The protein below binds the small molecule below.
Small molecule (SMILES): CCNC(=O)[C@H]1O[C@@H](n2cnc3c(NCC(c4ccccc4)c4ccccc4)nc(C(=O)NCCNC(=O)NC4CCN(c5ccccn5)CC4)nc32)[C@H](O)[C@@H]1O

Binding-site contacts:
Ligand atom N2 contacts residue TRP424 of chain 1.A at 3.5 Å.
Ligand atom N5 contacts residue PHE199 of chain 1.A at 3.4 Å.
Ligand atom C37 contacts residue HIS442 of chain 1.A at 3.3 Å.
Ligand atom C6 contacts residue TRP424 of chain 1.A at 3.5 Å (hydrophobic).
Ligand atom C27 contacts residue ILE452 of chain 1.A at 3.5 Å (hydrophobic).
Ligand atom C23 contacts residue MET448 of chain 1.A at 3.3 Å (hydrophobic).
Ligand atom C9 contacts residue PHE199 of chain 1.A at 3.4 Å (hydrophobic).
Ligand atom C14 contacts residue ASN431 of chain 1.A at 3.5 Å.
Ligand atom N2 contacts residue THR119 of chain 1.A at 3.0 Å (h-bond).
Ligand atom N3 contacts residue PHE199 of chain 1.A at 3.5 Å.
Ligand atom C24 contacts residue ILE452 of chain 1.A at 3.4 Å (hydrophobic).
Ligand atom O4 contacts residue TRP424 of chain 1.A at 3.2 Å.
Ligand atom N9 contacts residue GLU200 of chain 1.A at 2.9 Å (salt-bridge).
Ligand atom O6 contacts residue TYR449 of chain 1.A at 2.8 Å (h-bond).
Ligand atom C5 contacts residue TRP424 of chain 1.A at 3.4 Å (hydrophobic).
Ligand atom N3 contacts residue ASN431 of chain 1.A at 3.3 Å (h-bond).
Ligand atom C11 contacts residue PHE199 of chain 1.A at 3.3 Å (hydrophobic).
Ligand atom C12 contacts residue PHE199 of chain 1.A at 3.3 Å (hydrophobic).
Ligand atom C6 contacts residue ASN212 of chain 1.A at 3.5 Å.
Ligand atom C30 contacts residue GLU200 of chain 1.A at 3.5 Å.
Ligand atom N4 contacts residue PHE199 of chain 1.A at 3.5 Å.
Ligand atom C29 contacts residue ILE97 of chain 1.A at 3.6 Å (hydrophobic).
Ligand atom C28 contacts residue TYR449 of chain 1.A at 3.5 Å (hydrophobic).
Ligand atom O2 contacts residue SER455 of chain 1.A at 2.9 Å (h-bond).
Ligand atom C32 contacts residue GLU200 of chain 1.A at 3.5 Å.
Ligand atom N6 contacts residue ASN431 of chain 1.A at 2.9 Å (h-bond).
Ligand atom C10 contacts residue PHE199 of chain 1.A at 3.5 Å (hydrophobic).
Ligand atom C7 contacts residue GLN120 of chain 1.A at 3.0 Å.
Ligand atom C23 contacts residue ILE452 of chain 1.A at 3.6 Å (hydrophobic).
Ligand atom O3 contacts residue VAL115 of chain 1.A at 3.3 Å.
Ligand atom O2 contacts residue HIS456 of chain 1.A at 3.2 Å (h-bond).
Ligand atom C7 contacts residue ILE123 of chain 1.A at 3.6 Å (hydrophobic).
Ligand atom O4 contacts residue HIS428 of chain 1.A at 3.1 Å (h-bond).
Ligand atom C38 contacts residue HIS442 of chain 1.A at 3.2 Å.
Ligand atom C27 contacts residue PHE199 of chain 1.A at 3.5 Å (hydrophobic).
Ligand atom C13 contacts residue ASN431 of chain 1.A at 3.4 Å.
Ligand atom N8 contacts residue GLU200 of chain 1.A at 2.8 Å (salt-bridge).
Ligand atom O2 contacts residue TRP424 of chain 1.A at 3.5 Å.
Ligand atom C7 contacts residue THR119 of chain 1.A at 3.2 Å.
Ligand atom O3 contacts residue HIS456 of chain 1.A at 3.0 Å (h-bond).

Sequence of chain 1.A:
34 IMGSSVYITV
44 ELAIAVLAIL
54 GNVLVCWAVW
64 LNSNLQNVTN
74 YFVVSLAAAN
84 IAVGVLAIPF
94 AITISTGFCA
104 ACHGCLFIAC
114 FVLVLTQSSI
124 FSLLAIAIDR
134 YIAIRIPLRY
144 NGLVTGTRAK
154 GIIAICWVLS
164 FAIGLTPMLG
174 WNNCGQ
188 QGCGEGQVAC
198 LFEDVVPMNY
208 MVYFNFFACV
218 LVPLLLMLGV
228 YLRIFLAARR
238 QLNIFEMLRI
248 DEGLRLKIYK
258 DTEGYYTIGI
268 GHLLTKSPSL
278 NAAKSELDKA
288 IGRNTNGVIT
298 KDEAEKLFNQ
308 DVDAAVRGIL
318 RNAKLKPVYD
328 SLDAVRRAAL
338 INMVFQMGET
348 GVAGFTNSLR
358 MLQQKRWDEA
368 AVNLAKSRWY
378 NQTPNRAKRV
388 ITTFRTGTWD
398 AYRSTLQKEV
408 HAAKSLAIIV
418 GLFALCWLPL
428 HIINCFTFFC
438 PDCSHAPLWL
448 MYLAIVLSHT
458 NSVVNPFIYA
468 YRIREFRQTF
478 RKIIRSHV